This protein binds this small molecule.
Small molecule (SMILES): Cc1cc(NC(=O)Nc2cnn(CC(=O)NC3CC3)c2)no1

Sequence of chain 1.A:
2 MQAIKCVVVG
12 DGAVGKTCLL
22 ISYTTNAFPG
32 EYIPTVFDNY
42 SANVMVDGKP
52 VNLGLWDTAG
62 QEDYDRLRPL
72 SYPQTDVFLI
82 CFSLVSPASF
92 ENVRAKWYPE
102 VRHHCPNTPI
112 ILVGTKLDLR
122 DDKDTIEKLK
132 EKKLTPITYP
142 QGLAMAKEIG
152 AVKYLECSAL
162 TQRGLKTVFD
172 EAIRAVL

Binding-site contacts:
Ligand atom O contacts residue PHE29 of chain 1.A at 3.9 Å.
Ligand atom O1 contacts residue LEU120 of chain 1.A at 4.2 Å.
Ligand atom C3 contacts residue ASP119 of chain 1.A at 3.5 Å.
Ligand atom C2 contacts residue LEU161 of chain 1.A at 4.0 Å (hydrophobic).
Ligand atom C1 contacts residue ALA160 of chain 1.A at 3.3 Å (hydrophobic).
Ligand atom C3 contacts residue LEU161 of chain 1.A at 4.0 Å (hydrophobic).
Ligand atom C2 contacts residue SER159 of chain 1.A at 3.7 Å.
Ligand atom C contacts residue VAL15 of chain 1.A at 3.9 Å (hydrophobic).
Ligand atom C5 contacts residue ASP119 of chain 1.A at 3.5 Å.
Ligand atom C1 contacts residue LYS117 of chain 1.A at 3.7 Å.
Ligand atom C contacts residue LYS117 of chain 1.A at 4.0 Å.
Ligand atom C2 contacts residue ASP119 of chain 1.A at 3.8 Å.
Ligand atom C6 contacts residue LEU161 of chain 1.A at 3.8 Å (hydrophobic).
Ligand atom C12 contacts residue LEU120 of chain 1.A at 4.1 Å (hydrophobic).
Ligand atom C1 contacts residue THR116 of chain 1.A at 4.1 Å.
Ligand atom C5 contacts residue LEU161 of chain 1.A at 4.2 Å (hydrophobic).
Ligand atom N contacts residue ASP119 of chain 1.A at 2.7 Å (salt-bridge).
Ligand atom C contacts residue THR116 of chain 1.A at 3.4 Å.
Ligand atom C5 contacts residue LEU120 of chain 1.A at 4.0 Å (hydrophobic).
Ligand atom N1 contacts residue LEU120 of chain 1.A at 4.0 Å.
Ligand atom N5 contacts residue LYS117 of chain 1.A at 3.6 Å.
Ligand atom O2 contacts residue VAL15 of chain 1.A at 4.2 Å.
Ligand atom C6 contacts residue ASP119 of chain 1.A at 3.8 Å.
Ligand atom C contacts residue ALA160 of chain 1.A at 3.4 Å (hydrophobic).
Ligand atom O2 contacts residue LYS117 of chain 1.A at 3.8 Å.
Ligand atom N5 contacts residue ALA160 of chain 1.A at 4.0 Å.
Ligand atom C contacts residue LEU20 of chain 1.A at 3.6 Å (hydrophobic).
Ligand atom N contacts residue LEU161 of chain 1.A at 3.6 Å.
Ligand atom C2 contacts residue ALA160 of chain 1.A at 3.0 Å (hydrophobic).
Ligand atom C4 contacts residue ASP119 of chain 1.A at 3.7 Å.
Ligand atom O2 contacts residue ALA160 of chain 1.A at 3.5 Å.
Ligand atom C3 contacts residue LYS117 of chain 1.A at 3.5 Å.
Ligand atom C3 contacts residue ALA160 of chain 1.A at 4.0 Å (hydrophobic).
Ligand atom N1 contacts residue ASP119 of chain 1.A at 2.7 Å (salt-bridge).
Ligand atom C2 contacts residue LYS117 of chain 1.A at 3.3 Å.
Ligand atom O2 contacts residue CYS19 of chain 1.A at 4.3 Å.
Ligand atom N1 contacts residue LEU161 of chain 1.A at 3.8 Å.
Ligand atom N contacts residue LYS117 of chain 1.A at 4.0 Å.
Ligand atom C4 contacts residue LEU161 of chain 1.A at 4.0 Å (hydrophobic).
Ligand atom N contacts residue SER159 of chain 1.A at 4.1 Å.